Sequence of chain 1.A:
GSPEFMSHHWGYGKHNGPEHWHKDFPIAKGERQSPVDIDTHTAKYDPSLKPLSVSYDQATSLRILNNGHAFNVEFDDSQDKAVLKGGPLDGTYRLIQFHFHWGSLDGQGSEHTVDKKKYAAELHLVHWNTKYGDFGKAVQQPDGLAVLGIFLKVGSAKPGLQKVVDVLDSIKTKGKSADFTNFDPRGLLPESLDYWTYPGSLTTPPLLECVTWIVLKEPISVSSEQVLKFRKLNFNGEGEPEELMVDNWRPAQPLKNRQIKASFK

Binding-site contacts:
Ligand atom C2 contacts residue GLY1 of chain 1.A at 4.3 Å.
Ligand atom C1 contacts residue PHE5 of chain 1.A at 4.1 Å (hydrophobic).
Ligand atom C contacts residue PHE5 of chain 1.A at 4.2 Å (hydrophobic).
Ligand atom N contacts residue GLY1 of chain 1.A at 1.4 Å.
Ligand atom C4 contacts residue GLY1 of chain 1.A at 2.4 Å.
Ligand atom N contacts residue SER2 of chain 1.A at 2.7 Å (h-bond).
Ligand atom C2 contacts residue PHE5 of chain 1.A at 3.6 Å (hydrophobic).
Ligand atom C3 contacts residue GLY1 of chain 1.A at 3.7 Å.
Ligand atom C4 contacts residue SER2 of chain 1.A at 4.1 Å.

A protein and the small-molecule ligand that binds it are described below.
Small molecule (SMILES): Cc1cc(CN)n(C)n1